Sequence of chain 1.G:
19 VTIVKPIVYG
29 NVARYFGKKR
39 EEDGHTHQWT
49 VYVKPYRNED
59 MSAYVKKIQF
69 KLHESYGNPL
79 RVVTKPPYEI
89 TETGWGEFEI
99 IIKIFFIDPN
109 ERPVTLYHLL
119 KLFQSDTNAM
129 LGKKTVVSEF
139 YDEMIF

Binding-site contacts:
Ligand atom C11 contacts residue HIS71 of chain 1.G at 3.7 Å.
Ligand atom O5 contacts residue GLY92 of chain 1.G at 3.2 Å.
Ligand atom N3 contacts residue SER73 of chain 1.G at 3.2 Å (h-bond).
Ligand atom C21 contacts residue GLU95 of chain 1.G at 3.3 Å.
Ligand atom N12 contacts residue HIS71 of chain 1.G at 3.3 Å.
Ligand atom C13 contacts residue HIS71 of chain 1.G at 3.6 Å.
Ligand atom C10 contacts residue HIS71 of chain 1.G at 3.5 Å.
Ligand atom C27 contacts residue GLU95 of chain 1.G at 3.8 Å.
Ligand atom O5 contacts residue TYR74 of chain 1.G at 3.3 Å (h-bond).
Ligand atom C4 contacts residue SER73 of chain 1.G at 3.7 Å.
Ligand atom C15 contacts residue GLU95 of chain 1.G at 3.9 Å.
Ligand atom O5 contacts residue GLY94 of chain 1.G at 3.5 Å (h-bond).
Ligand atom C10 contacts residue TRP93 of chain 1.G at 3.4 Å (hydrophobic).
Ligand atom C27 contacts residue LEU117 of chain 1.G at 3.7 Å (hydrophobic).
Ligand atom N19 contacts residue GLU95 of chain 1.G at 2.9 Å (salt-bridge).
Ligand atom C1 contacts residue SER73 of chain 1.G at 3.8 Å.
Ligand atom N12 contacts residue TRP93 of chain 1.G at 3.5 Å.
Ligand atom N14 contacts residue HIS71 of chain 1.G at 3.8 Å.
Ligand atom N3 contacts residue TRP93 of chain 1.G at 3.4 Å (h-bond).
Ligand atom C7 contacts residue GLY94 of chain 1.G at 3.1 Å.
Ligand atom C26 contacts residue GLU95 of chain 1.G at 3.8 Å.
Ligand atom O31 contacts residue GLU95 of chain 1.G at 3.9 Å.
Ligand atom C6 contacts residue SER73 of chain 1.G at 3.6 Å.
Ligand atom C11 contacts residue TRP93 of chain 1.G at 3.4 Å (hydrophobic).
Ligand atom C17 contacts residue HIS71 of chain 1.G at 3.8 Å.
Ligand atom C17 contacts residue GLU95 of chain 1.G at 3.3 Å.
Ligand atom C8 contacts residue GLY94 of chain 1.G at 3.5 Å.
Ligand atom C1 contacts residue HIS43 of chain 1.G at 3.5 Å.
Ligand atom C2 contacts residue HIS43 of chain 1.G at 3.4 Å.
Ligand atom C7 contacts residue PHE96 of chain 1.G at 3.6 Å (hydrophobic).
Ligand atom O5 contacts residue TRP93 of chain 1.G at 3.1 Å (h-bond).
Ligand atom C20 contacts residue GLU95 of chain 1.G at 3.5 Å.
Ligand atom C11 contacts residue SER73 of chain 1.G at 3.1 Å.
Ligand atom C18 contacts residue GLU95 of chain 1.G at 3.5 Å.
Ligand atom O31 contacts residue PHE96 of chain 1.G at 3.8 Å.
Ligand atom C23 contacts residue TRP93 of chain 1.G at 3.9 Å (hydrophobic).
Ligand atom O31 contacts residue LEU117 of chain 1.G at 3.4 Å.
Ligand atom C4 contacts residue TRP93 of chain 1.G at 3.7 Å (hydrophobic).
Ligand atom C2 contacts residue TYR74 of chain 1.G at 3.7 Å (hydrophobic).
Ligand atom C8 contacts residue GLU95 of chain 1.G at 3.4 Å.

The small molecule below binds the protein below.
Small molecule (SMILES): CCNC(=O)c1ccc2c(c1)nc(C)n2[C@H]1CCN(CC2(O)CCCCC2)C[C@@H]1C